A small-molecule ligand and the protein it binds are described below.
Small molecule (SMILES): OC[C@H]1O[C@H](O)[C@H](F)[C@@H](O)[C@H]1O

Binding-site contacts:
Ligand atom F2 contacts residue FDA1 of chain 2.B at 3.2 Å.
Ligand atom O1 contacts residue FDA1 of chain 2.B at 4.1 Å.
Ligand atom O3 contacts residue HIS548 of chain 2.A at 2.6 Å (h-bond).
Ligand atom C4 contacts residue VAL546 of chain 2.A at 3.2 Å (hydrophobic).
Ligand atom O5 contacts residue TYR456 of chain 2.A at 3.7 Å.
Ligand atom C6 contacts residue TYR456 of chain 2.A at 3.5 Å (hydrophobic).
Ligand atom O3 contacts residue ASN593 of chain 2.A at 3.2 Å (h-bond).
Ligand atom C3 contacts residue FDA1 of chain 2.B at 3.0 Å.
Ligand atom C2 contacts residue PHE474 of chain 2.A at 3.7 Å (hydrophobic).
Ligand atom O5 contacts residue ASP452 of chain 2.A at 4.2 Å.
Ligand atom C5 contacts residue FDA1 of chain 2.B at 3.9 Å.
Ligand atom C2 contacts residue FDA1 of chain 2.B at 4.0 Å.
Ligand atom O3 contacts residue FDA1 of chain 2.B at 2.9 Å (h-bond).
Ligand atom O5 contacts residue ARG472 of chain 2.A at 3.7 Å.
Ligand atom O4 contacts residue VAL546 of chain 2.A at 2.6 Å (h-bond).
Ligand atom O6 contacts residue ARG472 of chain 2.A at 4.1 Å.
Ligand atom C3 contacts residue HIS548 of chain 2.A at 3.7 Å.
Ligand atom C4 contacts residue HIS548 of chain 2.A at 4.0 Å.
Ligand atom C6 contacts residue VAL546 of chain 2.A at 3.8 Å (hydrophobic).
Ligand atom C1 contacts residue THR169 of chain 2.A at 4.0 Å.
Ligand atom C1 contacts residue GLN448 of chain 2.A at 4.0 Å.
Ligand atom C1 contacts residue PHE474 of chain 2.A at 4.1 Å (hydrophobic).
Ligand atom O4 contacts residue PHE474 of chain 2.A at 3.5 Å.
Ligand atom O1 contacts residue ASP452 of chain 2.A at 2.4 Å (salt-bridge).
Ligand atom O6 contacts residue TYR456 of chain 2.A at 2.2 Å (h-bond).
Ligand atom C2 contacts residue ASN593 of chain 2.A at 3.9 Å.
Ligand atom C6 contacts residue PHE454 of chain 2.A at 3.9 Å (hydrophobic).
Ligand atom C4 contacts residue FDA1 of chain 2.B at 3.6 Å.
Ligand atom O4 contacts residue HIS548 of chain 2.A at 3.5 Å (h-bond).
Ligand atom C1 contacts residue ARG472 of chain 2.A at 3.9 Å.
Ligand atom C5 contacts residue VAL546 of chain 2.A at 4.1 Å (hydrophobic).
Ligand atom C6 contacts residue LEU545 of chain 2.A at 3.6 Å (hydrophobic).
Ligand atom F2 contacts residue THR169 of chain 2.A at 3.6 Å.
Ligand atom C1 contacts residue ASP452 of chain 2.A at 3.2 Å.
Ligand atom F2 contacts residue GLN448 of chain 2.A at 2.8 Å.
Ligand atom F2 contacts residue ASN593 of chain 2.A at 3.2 Å.
Ligand atom O1 contacts residue THR169 of chain 2.A at 2.7 Å (h-bond).
Ligand atom O6 contacts residue PHE454 of chain 2.A at 3.4 Å.
Ligand atom O6 contacts residue LEU361 of chain 2.A at 4.2 Å.
Ligand atom C2 contacts residue GLN448 of chain 2.A at 3.6 Å.

Sequence of chain 2.A:
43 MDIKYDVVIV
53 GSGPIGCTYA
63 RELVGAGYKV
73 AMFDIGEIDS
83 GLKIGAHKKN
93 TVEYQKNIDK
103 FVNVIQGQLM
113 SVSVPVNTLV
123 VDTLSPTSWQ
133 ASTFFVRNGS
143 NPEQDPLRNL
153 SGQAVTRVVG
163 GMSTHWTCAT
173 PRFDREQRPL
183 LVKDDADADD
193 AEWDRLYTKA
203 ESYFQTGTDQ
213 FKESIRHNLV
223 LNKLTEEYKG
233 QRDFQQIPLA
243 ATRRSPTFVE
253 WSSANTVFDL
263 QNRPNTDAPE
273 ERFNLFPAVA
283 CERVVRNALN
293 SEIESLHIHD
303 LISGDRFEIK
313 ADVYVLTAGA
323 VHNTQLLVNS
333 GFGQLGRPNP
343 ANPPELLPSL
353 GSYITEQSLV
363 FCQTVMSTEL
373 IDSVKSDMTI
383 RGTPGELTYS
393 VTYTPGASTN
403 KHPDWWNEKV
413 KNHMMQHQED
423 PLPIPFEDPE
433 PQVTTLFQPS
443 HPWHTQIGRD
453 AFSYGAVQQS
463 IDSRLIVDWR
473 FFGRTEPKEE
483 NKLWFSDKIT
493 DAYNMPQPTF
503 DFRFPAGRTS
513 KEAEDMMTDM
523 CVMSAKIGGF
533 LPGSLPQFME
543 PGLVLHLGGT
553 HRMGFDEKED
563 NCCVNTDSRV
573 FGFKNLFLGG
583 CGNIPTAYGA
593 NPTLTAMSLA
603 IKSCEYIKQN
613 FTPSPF